A small-molecule ligand and the protein it binds are described below.
Small molecule (SMILES): CC(=O)N[C@@H]1[C@@H](O)[C@H](O)[C@@H](CO)O[C@H]1O

Sequence of chain 33.C:
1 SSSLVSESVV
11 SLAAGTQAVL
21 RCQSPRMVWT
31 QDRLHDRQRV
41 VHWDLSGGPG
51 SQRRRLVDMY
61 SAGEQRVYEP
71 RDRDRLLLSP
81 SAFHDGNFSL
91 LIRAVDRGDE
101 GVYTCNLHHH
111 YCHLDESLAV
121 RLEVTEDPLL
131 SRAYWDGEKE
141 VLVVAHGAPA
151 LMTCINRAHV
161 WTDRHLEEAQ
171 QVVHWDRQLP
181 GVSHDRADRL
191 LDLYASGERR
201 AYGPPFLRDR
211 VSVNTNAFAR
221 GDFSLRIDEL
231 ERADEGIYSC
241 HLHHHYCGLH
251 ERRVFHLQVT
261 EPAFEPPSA

Binding-site contacts:
Ligand atom C6 contacts residue SER79 of chain 33.C at 3.6 Å.
Ligand atom O7 contacts residue ASN87 of chain 33.C at 4.4 Å.
Ligand atom C5 contacts residue ASN87 of chain 33.C at 3.7 Å.
Ligand atom C3 contacts residue ASN87 of chain 33.C at 3.8 Å.
Ligand atom O5 contacts residue ASN87 of chain 33.C at 2.4 Å (h-bond).
Ligand atom C8 contacts residue ILE155 of chain 33.C at 3.7 Å (hydrophobic).
Ligand atom O5 contacts residue SER79 of chain 33.C at 3.8 Å.
Ligand atom C4 contacts residue ASN87 of chain 33.C at 4.2 Å.
Ligand atom C2 contacts residue ASN87 of chain 33.C at 2.5 Å.
Ligand atom C5 contacts residue SER79 of chain 33.C at 4.3 Å.
Ligand atom O6 contacts residue SER79 of chain 33.C at 2.5 Å (h-bond).
Ligand atom C7 contacts residue ASN87 of chain 33.C at 3.9 Å.
Ligand atom N2 contacts residue ASN87 of chain 33.C at 2.9 Å (h-bond).
Ligand atom C1 contacts residue ASN87 of chain 33.C at 1.4 Å.
Ligand atom O6 contacts residue LEU91 of chain 33.C at 3.9 Å.